Sequence of chain 1.B:
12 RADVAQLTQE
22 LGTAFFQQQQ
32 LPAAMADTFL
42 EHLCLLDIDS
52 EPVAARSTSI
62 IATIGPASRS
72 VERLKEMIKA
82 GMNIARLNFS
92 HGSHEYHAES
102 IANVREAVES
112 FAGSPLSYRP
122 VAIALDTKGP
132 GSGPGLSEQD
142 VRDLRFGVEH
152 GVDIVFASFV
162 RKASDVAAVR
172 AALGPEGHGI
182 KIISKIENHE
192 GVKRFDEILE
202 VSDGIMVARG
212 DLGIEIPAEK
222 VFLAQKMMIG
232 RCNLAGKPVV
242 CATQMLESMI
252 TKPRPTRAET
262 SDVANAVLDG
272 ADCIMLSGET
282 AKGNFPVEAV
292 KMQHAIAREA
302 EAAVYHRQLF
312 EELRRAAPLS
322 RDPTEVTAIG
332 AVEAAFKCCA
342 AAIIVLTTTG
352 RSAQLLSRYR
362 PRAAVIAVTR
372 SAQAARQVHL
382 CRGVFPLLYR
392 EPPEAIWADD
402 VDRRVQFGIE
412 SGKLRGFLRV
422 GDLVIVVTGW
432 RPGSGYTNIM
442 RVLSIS

Binding-site contacts:
Ligand atom O1 contacts residue GLY434 of chain 1.B at 3.8 Å.
Ligand atom O2 contacts residue GLY430 of chain 1.B at 3.5 Å (h-bond).
Ligand atom O4 contacts residue THR438 of chain 1.B at 3.5 Å (h-bond).
Ligand atom O3P contacts residue TRP398 of chain 1.B at 2.7 Å (h-bond).
Ligand atom O1P contacts residue ARG405 of chain 1.B at 2.7 Å (salt-bridge).
Ligand atom P2 contacts residue SER435 of chain 1.B at 3.4 Å.
Ligand atom O2P contacts residue PRO433 of chain 1.B at 3.7 Å.
Ligand atom O4 contacts residue GLY436 of chain 1.B at 3.7 Å.
Ligand atom O6P contacts residue SER353 of chain 1.B at 3.6 Å (h-bond).
Ligand atom O6P contacts residue GLY436 of chain 1.B at 2.9 Å (h-bond).
Ligand atom O4 contacts residue GLY434 of chain 1.B at 2.5 Å (h-bond).
Ligand atom O3P contacts residue ARG405 of chain 1.B at 2.9 Å (salt-bridge).
Ligand atom O3 contacts residue GLY430 of chain 1.B at 3.2 Å.
Ligand atom C6 contacts residue SER353 of chain 1.B at 3.7 Å.
Ligand atom O2P contacts residue GLY434 of chain 1.B at 2.9 Å (h-bond).
Ligand atom C3 contacts residue ARG432 of chain 1.B at 3.3 Å.
Ligand atom C6 contacts residue LEU347 of chain 1.B at 3.6 Å (hydrophobic).
Ligand atom P2 contacts residue SER353 of chain 1.B at 3.7 Å.
Ligand atom O6P contacts residue SER435 of chain 1.B at 3.1 Å (h-bond).
Ligand atom O3 contacts residue ARG432 of chain 1.B at 2.7 Å (salt-bridge).
Ligand atom C5 contacts residue GLY434 of chain 1.B at 3.5 Å.
Ligand atom O6 contacts residue SER435 of chain 1.B at 3.8 Å.
Ligand atom P2 contacts residue THR349 of chain 1.B at 3.6 Å.
Ligand atom O6 contacts residue THR348 of chain 1.B at 3.6 Å.
Ligand atom O5 contacts residue LEU347 of chain 1.B at 3.8 Å.
Ligand atom C6 contacts residue THR438 of chain 1.B at 3.5 Å.
Ligand atom O2 contacts residue LEU347 of chain 1.B at 3.5 Å.
Ligand atom O3 contacts residue TRP398 of chain 1.B at 3.7 Å.
Ligand atom O5P contacts residue THR349 of chain 1.B at 3.3 Å (h-bond).
Ligand atom O4P contacts residue SER353 of chain 1.B at 2.7 Å (h-bond).
Ligand atom O4 contacts residue TYR437 of chain 1.B at 2.9 Å (h-bond).
Ligand atom P2 contacts residue THR348 of chain 1.B at 3.5 Å.
Ligand atom C3 contacts residue GLY434 of chain 1.B at 3.5 Å.
Ligand atom O5P contacts residue SER435 of chain 1.B at 2.7 Å (h-bond).
Ligand atom O4P contacts residue THR348 of chain 1.B at 2.5 Å (h-bond).
Ligand atom P1 contacts residue ARG405 of chain 1.B at 3.6 Å.
Ligand atom C4 contacts residue GLY434 of chain 1.B at 3.3 Å.
Ligand atom O6 contacts residue THR349 of chain 1.B at 3.1 Å (h-bond).
Ligand atom O5P contacts residue THR348 of chain 1.B at 3.6 Å (h-bond).
Ligand atom O5P contacts residue THR350 of chain 1.B at 2.7 Å (h-bond).

This small molecule binds to this protein.
Small molecule (SMILES): O=P(O)(O)OC[C@H]1O[C@](O)(COP(=O)(O)O)[C@@H](O)[C@@H]1O